Sequence of chain 1.Q:
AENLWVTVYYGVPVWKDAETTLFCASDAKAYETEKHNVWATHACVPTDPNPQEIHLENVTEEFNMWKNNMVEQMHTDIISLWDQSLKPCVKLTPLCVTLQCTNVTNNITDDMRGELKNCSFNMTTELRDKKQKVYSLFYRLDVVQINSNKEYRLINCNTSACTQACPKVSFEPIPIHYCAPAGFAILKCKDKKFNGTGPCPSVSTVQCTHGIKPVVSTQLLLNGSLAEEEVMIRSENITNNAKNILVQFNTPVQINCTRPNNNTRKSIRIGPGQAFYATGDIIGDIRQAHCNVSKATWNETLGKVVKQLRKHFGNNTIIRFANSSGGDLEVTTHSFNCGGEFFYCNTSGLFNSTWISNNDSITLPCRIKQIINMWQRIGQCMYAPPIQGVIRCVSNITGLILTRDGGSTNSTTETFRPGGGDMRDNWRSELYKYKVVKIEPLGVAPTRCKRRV

The protein below binds the small molecule below.
Small molecule (SMILES): CC(=O)N[C@H]1[C@H](O[C@H]2[C@H](O)[C@@H](NC(C)=O)CO[C@@H]2CO)O[C@H](CO)[C@@H](O[C@@H]2O[C@H](CO)[C@@H](O)[C@H](O)[C@@H]2O)[C@@H]1O

Binding-site contacts:
Ligand atom O5 contacts residue NAG2 of chain 1.JB at 4.1 Å.
Ligand atom O6 contacts residue NAG2 of chain 1.JB at 3.1 Å (h-bond).
Ligand atom C7 contacts residue NAG1 of chain 1.JB at 4.1 Å.
Ligand atom O3 contacts residue NAG1 of chain 1.JB at 4.4 Å.
Ligand atom C2 contacts residue SER357 of chain 1.Q at 4.2 Å.
Ligand atom N2 contacts residue SER333 of chain 1.Q at 3.9 Å.
Ligand atom C8 contacts residue SER333 of chain 1.Q at 3.7 Å.
Ligand atom C5 contacts residue NAG2 of chain 1.JB at 3.4 Å.
Ligand atom C6 contacts residue NAG2 of chain 1.JB at 3.7 Å.
Ligand atom C1 contacts residue SER357 of chain 1.Q at 4.0 Å.
Ligand atom N2 contacts residue ASN332 of chain 1.Q at 2.8 Å (h-bond).
Ligand atom C1 contacts residue NAG2 of chain 1.JB at 4.3 Å.
Ligand atom C2 contacts residue ASN332 of chain 1.Q at 2.4 Å.
Ligand atom C7 contacts residue SER333 of chain 1.Q at 4.3 Å.
Ligand atom C3 contacts residue ASN332 of chain 1.Q at 3.7 Å.
Ligand atom O7 contacts residue SER357 of chain 1.Q at 3.5 Å (h-bond).
Ligand atom C4 contacts residue NAG2 of chain 1.JB at 3.9 Å.
Ligand atom C7 contacts residue ASN332 of chain 1.Q at 3.4 Å.
Ligand atom C6 contacts residue NAG1 of chain 1.YB at 4.2 Å.
Ligand atom O4 contacts residue NAG2 of chain 1.JB at 3.3 Å (h-bond).
Ligand atom O7 contacts residue NAG1 of chain 1.JB at 3.1 Å (h-bond).
Ligand atom C7 contacts residue SER357 of chain 1.Q at 4.3 Å.
Ligand atom O7 contacts residue ASN332 of chain 1.Q at 3.6 Å.
Ligand atom C5 contacts residue ASN332 of chain 1.Q at 3.7 Å.
Ligand atom O6 contacts residue NAG1 of chain 1.JB at 3.4 Å (h-bond).
Ligand atom C3 contacts residue NAG2 of chain 1.JB at 4.2 Å.
Ligand atom O5 contacts residue NAG1 of chain 1.YB at 4.3 Å.
Ligand atom C1 contacts residue ASN332 of chain 1.Q at 1.4 Å.
Ligand atom C5 contacts residue NAG1 of chain 1.JB at 4.1 Å.
Ligand atom O7 contacts residue ASN355 of chain 1.Q at 3.9 Å.
Ligand atom C8 contacts residue ASN332 of chain 1.Q at 4.4 Å.
Ligand atom O5 contacts residue SER357 of chain 1.Q at 4.2 Å.
Ligand atom O5 contacts residue ASN332 of chain 1.Q at 2.4 Å (h-bond).
Ligand atom C8 contacts residue THR341 of chain 1.Q at 3.9 Å.
Ligand atom C6 contacts residue NAG1 of chain 1.JB at 4.3 Å.
Ligand atom O5 contacts residue NAG1 of chain 1.JB at 4.3 Å.
Ligand atom C4 contacts residue ASN332 of chain 1.Q at 4.3 Å.
Ligand atom O6 contacts residue NAG1 of chain 1.YB at 3.6 Å.